Sequence of chain 1.A:
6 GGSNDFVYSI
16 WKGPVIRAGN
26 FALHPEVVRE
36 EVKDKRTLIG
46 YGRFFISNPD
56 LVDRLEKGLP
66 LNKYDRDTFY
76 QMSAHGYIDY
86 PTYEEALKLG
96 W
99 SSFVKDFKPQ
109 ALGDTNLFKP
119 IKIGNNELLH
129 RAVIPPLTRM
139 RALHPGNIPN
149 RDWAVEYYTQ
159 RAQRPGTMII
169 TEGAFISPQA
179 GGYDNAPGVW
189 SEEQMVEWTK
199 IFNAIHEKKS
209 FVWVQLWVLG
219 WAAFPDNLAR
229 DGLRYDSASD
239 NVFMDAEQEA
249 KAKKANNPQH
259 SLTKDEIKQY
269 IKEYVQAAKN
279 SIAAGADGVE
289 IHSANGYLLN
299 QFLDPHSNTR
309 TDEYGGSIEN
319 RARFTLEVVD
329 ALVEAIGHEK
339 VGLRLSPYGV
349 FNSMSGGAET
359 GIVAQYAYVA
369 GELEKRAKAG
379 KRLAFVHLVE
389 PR

Binding-site contacts:
Ligand atom C2 contacts residue PHE349 of chain 1.A at 4.0 Å (hydrophobic).
Ligand atom O1' contacts residue FMN1 of chain 1.E at 3.0 Å (h-bond).
Ligand atom C1 contacts residue ASN293 of chain 1.A at 4.2 Å.
Ligand atom O4 contacts residue FMN1 of chain 1.E at 3.6 Å.
Ligand atom O1' contacts residue TYR295 of chain 1.A at 3.1 Å.
Ligand atom C6 contacts residue FMN1 of chain 1.E at 3.3 Å.
Ligand atom O4 contacts residue TYR75 of chain 1.A at 3.0 Å (h-bond).
Ligand atom C1 contacts residue FMN1 of chain 1.E at 3.4 Å.
Ligand atom C1 contacts residue TYR295 of chain 1.A at 3.4 Å (hydrophobic).
Ligand atom C5 contacts residue FMN1 of chain 1.E at 3.3 Å.
Ligand atom C1' contacts residue HIS290 of chain 1.A at 3.7 Å.
Ligand atom C4 contacts residue TYR295 of chain 1.A at 4.4 Å (hydrophobic).
Ligand atom C6 contacts residue TYR295 of chain 1.A at 3.2 Å (hydrophobic).
Ligand atom C6 contacts residue THR136 of chain 1.A at 4.0 Å.
Ligand atom C4 contacts residue THR136 of chain 1.A at 4.4 Å.
Ligand atom O1' contacts residue HIS290 of chain 1.A at 2.6 Å (h-bond).
Ligand atom C4 contacts residue FMN1 of chain 1.E at 3.5 Å.
Ligand atom C3 contacts residue FMN1 of chain 1.E at 3.6 Å.
Ligand atom C5 contacts residue TRP215 of chain 1.A at 4.2 Å (hydrophobic).
Ligand atom C4 contacts residue TYR75 of chain 1.A at 4.1 Å (hydrophobic).
Ligand atom C1' contacts residue FMN1 of chain 1.E at 3.5 Å.
Ligand atom C1' contacts residue ASN293 of chain 1.A at 2.9 Å.
Ligand atom C1' contacts residue TYR295 of chain 1.A at 3.5 Å (hydrophobic).
Ligand atom C6 contacts residue TRP215 of chain 1.A at 3.9 Å (hydrophobic).
Ligand atom C2 contacts residue FMN1 of chain 1.E at 3.8 Å.
Ligand atom C5 contacts residue TYR295 of chain 1.A at 3.7 Å (hydrophobic).
Ligand atom C1 contacts residue PHE349 of chain 1.A at 4.4 Å (hydrophobic).
Ligand atom C3 contacts residue PHE349 of chain 1.A at 4.4 Å (hydrophobic).
Ligand atom O1' contacts residue ASN293 of chain 1.A at 3.2 Å (h-bond).
Ligand atom O4 contacts residue THR136 of chain 1.A at 4.2 Å.
Ligand atom C3 contacts residue TYR75 of chain 1.A at 4.3 Å (hydrophobic).
Ligand atom C5 contacts residue THR136 of chain 1.A at 3.5 Å.
Ligand atom C2 contacts residue TYR295 of chain 1.A at 4.2 Å (hydrophobic).
Ligand atom O1' contacts residue TRP215 of chain 1.A at 4.5 Å.

The protein below binds the small molecule below.
Small molecule (SMILES): O=Cc1ccc(O)cc1